This protein binds this small molecule.
Small molecule (SMILES): CC(=O)N[C@@H]1[C@@H](O)[C@H](O)[C@@H](CO)O[C@H]1O

Binding-site contacts:
Ligand atom C4 contacts residue ASN706 of chain 1.B at 4.2 Å.
Ligand atom O7 contacts residue ASN706 of chain 1.B at 4.4 Å.
Ligand atom C3 contacts residue ASN706 of chain 1.B at 3.8 Å.
Ligand atom O7 contacts residue TYR793 of chain 1.C at 3.3 Å.
Ligand atom C5 contacts residue ASN706 of chain 1.B at 3.6 Å.
Ligand atom N2 contacts residue TYR793 of chain 1.C at 4.2 Å.
Ligand atom C7 contacts residue TYR793 of chain 1.C at 3.5 Å (hydrophobic).
Ligand atom C2 contacts residue ASN706 of chain 1.B at 2.4 Å.
Ligand atom C1 contacts residue ASN706 of chain 1.B at 1.4 Å.
Ligand atom O5 contacts residue ASN706 of chain 1.B at 2.3 Å (h-bond).
Ligand atom O6 contacts residue ILE791 of chain 1.C at 4.0 Å.
Ligand atom C8 contacts residue TYR793 of chain 1.C at 3.8 Å (hydrophobic).
Ligand atom C7 contacts residue ASN706 of chain 1.B at 3.9 Å.
Ligand atom N2 contacts residue ASN706 of chain 1.B at 3.0 Å (h-bond).

Sequence of chain 1.C:
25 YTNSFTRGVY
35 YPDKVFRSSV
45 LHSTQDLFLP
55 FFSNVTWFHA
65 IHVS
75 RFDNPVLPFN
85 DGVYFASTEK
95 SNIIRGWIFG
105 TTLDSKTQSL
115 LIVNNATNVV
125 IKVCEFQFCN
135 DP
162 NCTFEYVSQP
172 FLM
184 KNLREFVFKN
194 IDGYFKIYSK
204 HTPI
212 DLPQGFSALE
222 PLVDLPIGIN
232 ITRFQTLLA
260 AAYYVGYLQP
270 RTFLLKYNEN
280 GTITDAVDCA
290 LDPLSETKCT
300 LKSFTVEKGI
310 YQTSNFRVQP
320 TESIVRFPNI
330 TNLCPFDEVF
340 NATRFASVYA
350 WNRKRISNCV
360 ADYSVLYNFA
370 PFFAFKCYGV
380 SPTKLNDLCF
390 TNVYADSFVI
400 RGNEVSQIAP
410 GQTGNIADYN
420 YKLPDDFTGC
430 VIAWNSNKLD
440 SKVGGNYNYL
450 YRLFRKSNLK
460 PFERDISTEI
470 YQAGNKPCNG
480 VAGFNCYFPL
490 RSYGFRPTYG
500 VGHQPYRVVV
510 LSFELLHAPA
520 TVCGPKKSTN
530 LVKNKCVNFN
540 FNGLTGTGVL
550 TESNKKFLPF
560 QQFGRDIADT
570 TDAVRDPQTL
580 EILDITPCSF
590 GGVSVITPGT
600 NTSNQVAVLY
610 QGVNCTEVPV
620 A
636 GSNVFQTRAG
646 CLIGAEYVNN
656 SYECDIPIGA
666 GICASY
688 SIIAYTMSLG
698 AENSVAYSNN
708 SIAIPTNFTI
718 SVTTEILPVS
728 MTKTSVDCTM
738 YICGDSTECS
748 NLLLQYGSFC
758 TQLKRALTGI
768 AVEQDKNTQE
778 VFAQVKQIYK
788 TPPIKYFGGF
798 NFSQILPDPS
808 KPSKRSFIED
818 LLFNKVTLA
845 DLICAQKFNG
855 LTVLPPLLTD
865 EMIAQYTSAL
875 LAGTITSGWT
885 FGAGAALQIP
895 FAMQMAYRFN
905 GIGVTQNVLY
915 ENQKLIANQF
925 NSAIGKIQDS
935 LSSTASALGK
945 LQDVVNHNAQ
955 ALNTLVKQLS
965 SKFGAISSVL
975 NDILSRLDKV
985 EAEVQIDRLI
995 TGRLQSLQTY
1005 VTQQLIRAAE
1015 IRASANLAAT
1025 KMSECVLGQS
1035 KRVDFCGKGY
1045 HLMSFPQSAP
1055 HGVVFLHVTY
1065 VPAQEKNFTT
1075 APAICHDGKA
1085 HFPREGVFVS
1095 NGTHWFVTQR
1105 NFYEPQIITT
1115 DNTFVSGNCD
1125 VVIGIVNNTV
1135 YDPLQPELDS

Sequence of chain 1.B:
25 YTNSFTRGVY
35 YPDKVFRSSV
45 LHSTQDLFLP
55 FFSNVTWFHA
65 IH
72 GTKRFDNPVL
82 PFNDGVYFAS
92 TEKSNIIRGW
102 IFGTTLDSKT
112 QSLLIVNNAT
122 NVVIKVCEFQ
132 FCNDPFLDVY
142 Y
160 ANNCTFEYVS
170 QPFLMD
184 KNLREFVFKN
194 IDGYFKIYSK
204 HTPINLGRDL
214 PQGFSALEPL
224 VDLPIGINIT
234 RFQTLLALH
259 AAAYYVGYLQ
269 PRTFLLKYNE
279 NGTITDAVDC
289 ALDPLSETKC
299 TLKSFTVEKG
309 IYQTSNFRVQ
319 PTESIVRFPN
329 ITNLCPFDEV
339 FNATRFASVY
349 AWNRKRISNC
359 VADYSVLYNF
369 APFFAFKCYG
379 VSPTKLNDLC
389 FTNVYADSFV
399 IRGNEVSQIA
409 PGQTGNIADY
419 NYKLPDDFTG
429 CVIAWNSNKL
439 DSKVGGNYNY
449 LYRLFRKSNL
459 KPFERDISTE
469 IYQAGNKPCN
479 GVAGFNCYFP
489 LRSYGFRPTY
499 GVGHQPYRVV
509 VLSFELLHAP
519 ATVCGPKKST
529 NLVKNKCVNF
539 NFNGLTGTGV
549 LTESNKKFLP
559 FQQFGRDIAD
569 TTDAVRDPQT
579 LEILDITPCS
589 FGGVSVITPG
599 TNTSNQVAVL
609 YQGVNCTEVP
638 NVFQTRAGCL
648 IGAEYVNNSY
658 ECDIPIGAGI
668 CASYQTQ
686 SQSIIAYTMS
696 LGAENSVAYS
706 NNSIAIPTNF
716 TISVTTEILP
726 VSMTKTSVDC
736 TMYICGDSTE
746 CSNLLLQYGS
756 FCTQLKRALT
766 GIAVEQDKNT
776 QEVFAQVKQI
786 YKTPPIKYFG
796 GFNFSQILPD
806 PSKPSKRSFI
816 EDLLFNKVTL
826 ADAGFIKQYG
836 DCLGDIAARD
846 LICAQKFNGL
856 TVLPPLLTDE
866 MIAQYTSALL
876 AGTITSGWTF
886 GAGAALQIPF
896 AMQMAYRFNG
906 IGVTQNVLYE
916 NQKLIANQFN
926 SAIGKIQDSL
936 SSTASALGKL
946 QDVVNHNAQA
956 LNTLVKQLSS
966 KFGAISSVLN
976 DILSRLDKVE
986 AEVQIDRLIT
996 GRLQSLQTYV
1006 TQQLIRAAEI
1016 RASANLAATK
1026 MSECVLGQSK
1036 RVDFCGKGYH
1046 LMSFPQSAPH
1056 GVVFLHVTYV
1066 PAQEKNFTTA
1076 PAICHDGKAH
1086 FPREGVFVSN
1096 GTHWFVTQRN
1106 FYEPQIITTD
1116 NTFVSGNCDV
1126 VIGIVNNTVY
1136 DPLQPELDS